This protein binds this small molecule.
Small molecule (SMILES): O=C(O)[C@H](O)[C@@H](O)[C@H](O)[C@H](O)CO

Binding-site contacts:
Ligand atom O1A contacts residue ASN165 of chain 1.D at 2.5 Å (h-bond).
Ligand atom O6 contacts residue TRP326 of chain 1.D at 3.6 Å.
Ligand atom O5 contacts residue GLU352 of chain 1.D at 3.0 Å (salt-bridge).
Ligand atom O1A contacts residue GLU166 of chain 1.D at 2.6 Å.
Ligand atom C1 contacts residue GLU352 of chain 1.D at 2.9 Å.
Ligand atom O4 contacts residue TRP406 of chain 1.D at 3.1 Å.
Ligand atom O2 contacts residue HIS121 of chain 1.D at 2.5 Å.
Ligand atom O1B contacts residue GLU352 of chain 1.D at 3.5 Å (salt-bridge).
Ligand atom O1B contacts residue TRP122 of chain 1.D at 3.8 Å.
Ligand atom O2 contacts residue ASN165 of chain 1.D at 3.3 Å (h-bond).
Ligand atom O4 contacts residue GLU405 of chain 1.D at 2.3 Å (salt-bridge).
Ligand atom C5 contacts residue TYR296 of chain 1.D at 3.3 Å (hydrophobic).
Ligand atom C6 contacts residue GLU405 of chain 1.D at 3.1 Å.
Ligand atom O1A contacts residue TRP122 of chain 1.D at 3.1 Å.
Ligand atom O1B contacts residue GLU166 of chain 1.D at 2.5 Å (salt-bridge).
Ligand atom C4 contacts residue TRP406 of chain 1.D at 3.9 Å (hydrophobic).
Ligand atom O2 contacts residue GLU352 of chain 1.D at 2.8 Å (salt-bridge).
Ligand atom C3 contacts residue TRP398 of chain 1.D at 3.5 Å (hydrophobic).
Ligand atom C1 contacts residue GLU166 of chain 1.D at 3.0 Å.
Ligand atom O1A contacts residue GLU352 of chain 1.D at 3.5 Å (salt-bridge).
Ligand atom C2 contacts residue TRP406 of chain 1.D at 3.9 Å (hydrophobic).
Ligand atom C2 contacts residue TRP122 of chain 1.D at 3.9 Å (hydrophobic).
Ligand atom O6 contacts residue GLU405 of chain 1.D at 3.1 Å (salt-bridge).
Ligand atom O3 contacts residue TRP406 of chain 1.D at 2.9 Å (h-bond).
Ligand atom O3 contacts residue GLN20 of chain 1.D at 2.5 Å (h-bond).
Ligand atom C4 contacts residue GLU405 of chain 1.D at 3.5 Å.
Ligand atom O5 contacts residue TYR296 of chain 1.D at 2.6 Å (h-bond).
Ligand atom C2 contacts residue HIS121 of chain 1.D at 3.5 Å.
Ligand atom C3 contacts residue TRP406 of chain 1.D at 3.7 Å (hydrophobic).
Ligand atom C3 contacts residue GLU352 of chain 1.D at 3.8 Å.
Ligand atom O1A contacts residue HIS121 of chain 1.D at 3.6 Å.
Ligand atom C6 contacts residue PHE414 of chain 1.D at 3.7 Å (hydrophobic).
Ligand atom C5 contacts residue GLU352 of chain 1.D at 3.9 Å.
Ligand atom O4 contacts residue GLN20 of chain 1.D at 3.8 Å.
Ligand atom C5 contacts residue TRP398 of chain 1.D at 3.6 Å (hydrophobic).
Ligand atom C5 contacts residue GLU405 of chain 1.D at 3.6 Å.
Ligand atom C2 contacts residue GLU352 of chain 1.D at 3.5 Å.
Ligand atom C3 contacts residue GLN20 of chain 1.D at 3.9 Å.
Ligand atom C1 contacts residue ASN165 of chain 1.D at 3.6 Å.
Ligand atom O3 contacts residue TRP398 of chain 1.D at 3.1 Å.

Sequence of chain 1.D:
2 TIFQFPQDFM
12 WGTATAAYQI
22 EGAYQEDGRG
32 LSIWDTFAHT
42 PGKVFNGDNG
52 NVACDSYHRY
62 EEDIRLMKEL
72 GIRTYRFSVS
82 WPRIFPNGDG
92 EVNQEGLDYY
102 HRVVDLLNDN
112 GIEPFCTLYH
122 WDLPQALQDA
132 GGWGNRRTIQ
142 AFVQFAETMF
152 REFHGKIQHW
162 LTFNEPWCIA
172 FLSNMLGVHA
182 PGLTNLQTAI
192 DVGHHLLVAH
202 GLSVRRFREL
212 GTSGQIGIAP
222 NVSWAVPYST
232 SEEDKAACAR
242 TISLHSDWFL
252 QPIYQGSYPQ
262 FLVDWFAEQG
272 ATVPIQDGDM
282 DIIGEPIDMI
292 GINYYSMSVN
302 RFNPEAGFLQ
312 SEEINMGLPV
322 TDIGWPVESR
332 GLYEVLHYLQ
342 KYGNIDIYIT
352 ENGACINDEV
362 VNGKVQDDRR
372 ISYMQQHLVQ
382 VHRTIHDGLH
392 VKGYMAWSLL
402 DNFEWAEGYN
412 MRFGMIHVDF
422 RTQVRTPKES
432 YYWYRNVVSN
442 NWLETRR